Binding-site contacts:
Ligand atom O contacts residue CYS107 of chain 1.A at 4.2 Å.
Ligand atom C1 contacts residue ILE117 of chain 1.A at 4.5 Å (hydrophobic).
Ligand atom C4 contacts residue LEU63 of chain 1.A at 4.0 Å (hydrophobic).
Ligand atom O contacts residue ASN111 of chain 1.A at 2.8 Å (h-bond).
Ligand atom C1 contacts residue PRO53 of chain 1.A at 4.0 Å (hydrophobic).
Ligand atom C5 contacts residue LEU65 of chain 1.A at 4.5 Å (hydrophobic).
Ligand atom C3 contacts residue ILE117 of chain 1.A at 3.9 Å (hydrophobic).
Ligand atom C1 contacts residue PHE54 of chain 1.A at 3.9 Å (hydrophobic).
Ligand atom C10 contacts residue LEU63 of chain 1.A at 4.0 Å (hydrophobic).
Ligand atom C8 contacts residue TRP52 of chain 1.A at 3.8 Å (hydrophobic).
Ligand atom N1 contacts residue VAL58 of chain 1.A at 3.5 Å.
Ligand atom C6 contacts residue VAL58 of chain 1.A at 3.9 Å (hydrophobic).
Ligand atom C3 contacts residue LEU63 of chain 1.A at 3.8 Å (hydrophobic).
Ligand atom N2 contacts residue LEU63 of chain 1.A at 3.7 Å.
Ligand atom N3 contacts residue LEU63 of chain 1.A at 3.5 Å.
Ligand atom C9 contacts residue LEU63 of chain 1.A at 3.6 Å (hydrophobic).
Ligand atom C2 contacts residue ILE117 of chain 1.A at 3.7 Å (hydrophobic).
Ligand atom C7 contacts residue PRO53 of chain 1.A at 4.1 Å (hydrophobic).
Ligand atom C3 contacts residue PRO53 of chain 1.A at 4.4 Å (hydrophobic).
Ligand atom C2 contacts residue PRO53 of chain 1.A at 3.5 Å (hydrophobic).
Ligand atom O contacts residue VAL58 of chain 1.A at 4.2 Å.
Ligand atom C8 contacts residue LEU63 of chain 1.A at 3.8 Å (hydrophobic).
Ligand atom C7 contacts residue LEU63 of chain 1.A at 3.6 Å (hydrophobic).
Ligand atom C8 contacts residue PRO53 of chain 1.A at 3.9 Å (hydrophobic).
Ligand atom C7 contacts residue ILE117 of chain 1.A at 4.4 Å (hydrophobic).
Ligand atom N3 contacts residue PRO53 of chain 1.A at 4.5 Å.
Ligand atom C15 contacts residue LEU63 of chain 1.A at 3.7 Å (hydrophobic).
Ligand atom N1 contacts residue ILE117 of chain 1.A at 3.9 Å.
Ligand atom C11 contacts residue ILE117 of chain 1.A at 4.2 Å (hydrophobic).
Ligand atom C6 contacts residue ASN111 of chain 1.A at 3.5 Å.
Ligand atom C2 contacts residue VAL58 of chain 1.A at 3.9 Å (hydrophobic).
Ligand atom N3 contacts residue TRP52 of chain 1.A at 3.6 Å.
Ligand atom C5 contacts residue ILE117 of chain 1.A at 4.4 Å (hydrophobic).
Ligand atom O contacts residue TYR68 of chain 1.A at 4.1 Å.
Ligand atom C5 contacts residue ASN111 of chain 1.A at 3.7 Å.
Ligand atom N1 contacts residue PRO53 of chain 1.A at 4.2 Å.
Ligand atom N2 contacts residue PRO53 of chain 1.A at 3.5 Å (h-bond).
Ligand atom C1 contacts residue VAL58 of chain 1.A at 3.6 Å (hydrophobic).
Ligand atom C6 contacts residue ILE117 of chain 1.A at 4.2 Å (hydrophobic).
Ligand atom C4 contacts residue ILE117 of chain 1.A at 4.3 Å (hydrophobic).

Sequence of chain 1.A:
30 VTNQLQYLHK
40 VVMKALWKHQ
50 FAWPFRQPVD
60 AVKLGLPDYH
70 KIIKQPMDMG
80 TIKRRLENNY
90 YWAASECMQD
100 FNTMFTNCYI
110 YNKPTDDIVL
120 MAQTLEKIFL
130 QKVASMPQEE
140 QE

This protein binds this small molecule.
Small molecule (SMILES): Cn1cc(-c2nc[nH]c2-c2ccc(F)cc2)ccc1=O